Sequence of chain 1.I:
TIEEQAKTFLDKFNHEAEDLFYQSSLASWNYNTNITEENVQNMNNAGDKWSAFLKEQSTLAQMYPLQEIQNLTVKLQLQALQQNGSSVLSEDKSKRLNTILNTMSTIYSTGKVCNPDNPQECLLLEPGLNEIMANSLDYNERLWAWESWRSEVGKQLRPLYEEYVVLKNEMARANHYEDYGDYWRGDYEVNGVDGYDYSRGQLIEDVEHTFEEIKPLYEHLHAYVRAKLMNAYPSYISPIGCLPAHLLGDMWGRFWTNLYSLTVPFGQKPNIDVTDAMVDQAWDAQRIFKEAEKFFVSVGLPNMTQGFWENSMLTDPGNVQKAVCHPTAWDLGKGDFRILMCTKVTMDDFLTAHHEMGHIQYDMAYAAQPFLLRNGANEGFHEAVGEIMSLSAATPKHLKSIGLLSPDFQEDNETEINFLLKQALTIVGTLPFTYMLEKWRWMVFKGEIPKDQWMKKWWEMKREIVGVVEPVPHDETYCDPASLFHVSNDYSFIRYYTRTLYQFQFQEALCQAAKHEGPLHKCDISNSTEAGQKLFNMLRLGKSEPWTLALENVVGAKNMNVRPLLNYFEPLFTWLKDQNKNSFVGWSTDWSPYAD

Binding-site contacts:
Ligand atom C8 contacts residue GLN71 of chain 1.I at 4.0 Å.
Ligand atom C1 contacts residue ASN72 of chain 1.I at 1.4 Å.
Ligand atom C8 contacts residue ASN72 of chain 1.I at 4.2 Å.
Ligand atom N2 contacts residue LEU73 of chain 1.I at 4.3 Å.
Ligand atom C3 contacts residue THR74 of chain 1.I at 4.2 Å.
Ligand atom C1 contacts residue THR74 of chain 1.I at 4.3 Å.
Ligand atom C4 contacts residue THR74 of chain 1.I at 4.3 Å.
Ligand atom O5 contacts residue ASN72 of chain 1.I at 2.4 Å (h-bond).
Ligand atom N2 contacts residue ASN72 of chain 1.I at 2.9 Å (h-bond).
Ligand atom C2 contacts residue ASN72 of chain 1.I at 2.5 Å.
Ligand atom O4 contacts residue THR74 of chain 1.I at 4.2 Å.
Ligand atom O7 contacts residue ASN72 of chain 1.I at 4.2 Å.
Ligand atom C5 contacts residue THR74 of chain 1.I at 3.7 Å.
Ligand atom C7 contacts residue ASN72 of chain 1.I at 3.8 Å.
Ligand atom C4 contacts residue ASN72 of chain 1.I at 4.2 Å.
Ligand atom C5 contacts residue ASN72 of chain 1.I at 3.7 Å.
Ligand atom O5 contacts residue THR74 of chain 1.I at 4.4 Å.
Ligand atom C3 contacts residue ASN72 of chain 1.I at 3.8 Å.

The small molecule below binds the protein below.
Small molecule (SMILES): CC(=O)N[C@@H]1[C@@H](O)[C@H](O)[C@@H](CO)O[C@H]1O